The protein below binds the small molecule below.
Small molecule (SMILES): Cc1cc(/N=N/c2ccccc2C(=O)O)ccc1O

Sequence of chain 1.A:
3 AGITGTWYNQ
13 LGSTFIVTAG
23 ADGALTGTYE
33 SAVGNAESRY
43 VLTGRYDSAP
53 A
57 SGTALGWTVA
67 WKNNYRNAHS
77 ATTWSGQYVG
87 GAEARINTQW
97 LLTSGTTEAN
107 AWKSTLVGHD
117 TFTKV

Sequence of chain 2.B:
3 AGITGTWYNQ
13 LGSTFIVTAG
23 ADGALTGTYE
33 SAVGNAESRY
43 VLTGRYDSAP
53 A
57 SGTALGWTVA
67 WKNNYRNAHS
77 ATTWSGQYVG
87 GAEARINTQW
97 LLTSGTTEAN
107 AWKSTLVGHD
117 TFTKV

Binding-site contacts:
Ligand atom C1' contacts residue VAL35 of chain 1.A at 3.6 Å (hydrophobic).
Ligand atom C contacts residue TYR31 of chain 1.A at 3.7 Å (hydrophobic).
Ligand atom C4' contacts residue ALA38 of chain 1.A at 3.9 Å (hydrophobic).
Ligand atom C3 contacts residue ASP116 of chain 1.A at 3.3 Å.
Ligand atom N1 contacts residue TRP67 of chain 1.A at 3.3 Å.
Ligand atom CM3 contacts residue ASN37 of chain 1.A at 3.7 Å.
Ligand atom C4 contacts residue TRP96 of chain 1.A at 3.4 Å (hydrophobic).
Ligand atom C4' contacts residue ASN37 of chain 1.A at 3.2 Å.
Ligand atom C3' contacts residue ALA38 of chain 1.A at 3.8 Å (hydrophobic).
Ligand atom C2' contacts residue VAL35 of chain 1.A at 2.8 Å (hydrophobic).
Ligand atom OXT contacts residue ASN11 of chain 1.A at 3.2 Å (h-bond).
Ligand atom C1' contacts residue TRP67 of chain 1.A at 3.8 Å (hydrophobic).
Ligand atom C contacts residue SER15 of chain 1.A at 3.3 Å.
Ligand atom C3 contacts residue TRP80 of chain 1.A at 3.8 Å (hydrophobic).
Ligand atom C3' contacts residue TRP67 of chain 1.A at 3.8 Å (hydrophobic).
Ligand atom O contacts residue SER15 of chain 1.A at 3.4 Å (h-bond).
Ligand atom C2' contacts residue SER33 of chain 1.A at 3.4 Å.
Ligand atom CM3 contacts residue TRP67 of chain 1.A at 3.8 Å (hydrophobic).
Ligand atom C3' contacts residue ASN37 of chain 1.A at 3.8 Å.
Ligand atom O4' contacts residue ASN37 of chain 1.A at 2.4 Å (h-bond).
Ligand atom O contacts residue VAL35 of chain 1.A at 3.7 Å.
Ligand atom C5 contacts residue TRP96 of chain 1.A at 3.5 Å (hydrophobic).
Ligand atom O contacts residue TYR31 of chain 1.A at 3.8 Å.
Ligand atom OXT contacts residue TYR31 of chain 1.A at 2.8 Å (h-bond).
Ligand atom CM3 contacts residue ALA38 of chain 1.A at 2.6 Å (hydrophobic).
Ligand atom OXT contacts residue SER15 of chain 1.A at 2.5 Å (h-bond).
Ligand atom C4 contacts residue ASP116 of chain 1.A at 3.3 Å.
Ligand atom CM3 contacts residue VAL35 of chain 1.A at 3.4 Å (hydrophobic).
Ligand atom C3' contacts residue VAL35 of chain 1.A at 3.2 Å (hydrophobic).
Ligand atom CM3 contacts residue SER33 of chain 1.A at 3.9 Å.
Ligand atom C contacts residue SER33 of chain 1.A at 3.5 Å.
Ligand atom O4' contacts residue ALA74 of chain 1.A at 3.4 Å.
Ligand atom N1' contacts residue TRP67 of chain 1.A at 3.8 Å.
Ligand atom C2' contacts residue TRP67 of chain 1.A at 3.8 Å (hydrophobic).
Ligand atom C1 contacts residue TRP67 of chain 1.A at 3.9 Å (hydrophobic).
Ligand atom C6 contacts residue THR78 of chain 1.A at 3.6 Å.
Ligand atom C5' contacts residue ASN37 of chain 1.A at 3.6 Å.
Ligand atom O4' contacts residue ALA38 of chain 1.A at 3.2 Å (h-bond).
Ligand atom N1 contacts residue SER33 of chain 1.A at 3.8 Å.
Ligand atom O contacts residue SER33 of chain 1.A at 2.3 Å (h-bond).